Sequence of chain 12.B:
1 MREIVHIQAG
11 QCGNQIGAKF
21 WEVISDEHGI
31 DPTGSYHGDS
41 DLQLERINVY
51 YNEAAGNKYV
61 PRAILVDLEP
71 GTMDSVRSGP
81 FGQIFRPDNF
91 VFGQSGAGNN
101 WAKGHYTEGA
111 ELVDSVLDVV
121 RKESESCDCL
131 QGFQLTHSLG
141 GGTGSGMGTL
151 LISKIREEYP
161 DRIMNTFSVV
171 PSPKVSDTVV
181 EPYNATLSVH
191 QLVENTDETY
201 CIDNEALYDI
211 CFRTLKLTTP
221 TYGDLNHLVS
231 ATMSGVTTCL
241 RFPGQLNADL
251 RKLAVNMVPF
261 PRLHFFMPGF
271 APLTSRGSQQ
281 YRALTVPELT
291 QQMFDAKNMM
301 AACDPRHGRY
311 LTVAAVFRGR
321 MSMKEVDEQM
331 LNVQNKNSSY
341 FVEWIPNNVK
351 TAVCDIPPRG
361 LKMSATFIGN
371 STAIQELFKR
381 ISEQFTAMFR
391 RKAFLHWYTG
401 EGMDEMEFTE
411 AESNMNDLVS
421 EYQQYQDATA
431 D

Binding-site contacts:
Ligand atom O2 contacts residue ASP295 of chain 12.B at 2.8 Å (salt-bridge).
Ligand atom O3 contacts residue ARG306 of chain 12.B at 2.8 Å (salt-bridge).
Ligand atom C19 contacts residue LYS122 of chain 13.B at 3.8 Å.
Ligand atom C17 contacts residue ASP118 of chain 13.B at 3.8 Å.
Ligand atom O24 contacts residue PHE294 of chain 12.B at 2.5 Å (h-bond).
Ligand atom C24 contacts residue TYR310 of chain 12.B at 3.5 Å (hydrophobic).
Ligand atom C2 contacts residue ASP295 of chain 12.B at 3.5 Å.
Ligand atom C26 contacts residue PHE294 of chain 12.B at 2.9 Å (hydrophobic).
Ligand atom O1 contacts residue ASP295 of chain 12.B at 3.3 Å.
Ligand atom O1 contacts residue ARG306 of chain 12.B at 4.0 Å.
Ligand atom O24 contacts residue ASP295 of chain 12.B at 4.0 Å.
Ligand atom C24 contacts residue PHE294 of chain 12.B at 2.8 Å (hydrophobic).
Ligand atom C1 contacts residue ASP295 of chain 12.B at 3.9 Å.
Ligand atom C16 contacts residue ARG306 of chain 12.B at 3.6 Å.
Ligand atom O7 contacts residue ASP118 of chain 13.B at 3.6 Å.
Ligand atom O24 contacts residue TYR310 of chain 12.B at 3.2 Å (h-bond).
Ligand atom C8 contacts residue ASP118 of chain 13.B at 3.5 Å.
Ligand atom O8 contacts residue LYS122 of chain 13.B at 3.9 Å.
Ligand atom C3 contacts residue ARG306 of chain 12.B at 3.8 Å.
Ligand atom C27 contacts residue VAL333 of chain 12.B at 3.6 Å (hydrophobic).
Ligand atom C17 contacts residue LYS122 of chain 13.B at 3.6 Å.
Ligand atom O2 contacts residue ALA296 of chain 12.B at 3.6 Å (h-bond).
Ligand atom O1 contacts residue ALA296 of chain 12.B at 2.8 Å (h-bond).
Ligand atom C20 contacts residue PHE294 of chain 12.B at 3.7 Å (hydrophobic).
Ligand atom C15 contacts residue PHE294 of chain 12.B at 3.7 Å (hydrophobic).
Ligand atom C14 contacts residue ASN337 of chain 12.B at 3.8 Å.
Ligand atom O8 contacts residue ARG121 of chain 13.B at 3.8 Å.
Ligand atom C2 contacts residue ARG306 of chain 12.B at 3.8 Å.
Ligand atom C27 contacts residue PHE294 of chain 12.B at 3.2 Å (hydrophobic).
Ligand atom O1 contacts residue PHE294 of chain 12.B at 2.8 Å (h-bond).
Ligand atom C6 contacts residue ASP118 of chain 13.B at 3.6 Å.
Ligand atom O2 contacts residue ARG306 of chain 12.B at 3.0 Å (salt-bridge).
Ligand atom C18 contacts residue ARG121 of chain 13.B at 3.8 Å.
Ligand atom C1 contacts residue PHE294 of chain 12.B at 3.5 Å (hydrophobic).
Ligand atom C25 contacts residue TYR340 of chain 12.B at 3.7 Å (hydrophobic).
Ligand atom O8 contacts residue ASP118 of chain 13.B at 2.4 Å (salt-bridge).
Ligand atom C1 contacts residue ALA296 of chain 12.B at 3.8 Å (hydrophobic).
Ligand atom C23 contacts residue PHE294 of chain 12.B at 2.6 Å (hydrophobic).
Ligand atom O15 contacts residue PHE294 of chain 12.B at 3.9 Å.
Ligand atom C22 contacts residue PHE294 of chain 12.B at 3.7 Å (hydrophobic).

This small molecule binds to this protein.
Small molecule (SMILES): CC[C@H](/C=C(/C)[C@@H]1C[C@@H](OC)C[C@H](O)C(C)(C)[C@@]2(O)O[C@@H](C[C@@H](OC)[C@H](O)C(=O)O1)C[C@@H](OC)[C@H]2O)CO

Sequence of chain 13.B:
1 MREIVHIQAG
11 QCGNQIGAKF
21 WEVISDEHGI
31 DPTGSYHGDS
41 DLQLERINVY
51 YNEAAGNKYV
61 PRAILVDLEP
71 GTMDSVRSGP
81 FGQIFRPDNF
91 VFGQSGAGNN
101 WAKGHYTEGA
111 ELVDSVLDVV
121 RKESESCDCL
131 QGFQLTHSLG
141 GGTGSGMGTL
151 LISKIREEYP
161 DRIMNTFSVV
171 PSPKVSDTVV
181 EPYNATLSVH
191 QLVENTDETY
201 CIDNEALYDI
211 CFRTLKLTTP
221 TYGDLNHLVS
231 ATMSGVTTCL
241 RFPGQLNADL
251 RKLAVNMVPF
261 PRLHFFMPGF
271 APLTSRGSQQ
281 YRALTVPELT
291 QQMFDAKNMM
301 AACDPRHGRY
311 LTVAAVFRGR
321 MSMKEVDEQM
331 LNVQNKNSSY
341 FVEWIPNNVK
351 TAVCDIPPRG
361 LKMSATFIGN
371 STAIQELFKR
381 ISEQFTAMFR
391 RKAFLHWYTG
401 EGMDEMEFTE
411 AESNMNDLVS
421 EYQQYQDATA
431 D